Sequence of chain 1.E:
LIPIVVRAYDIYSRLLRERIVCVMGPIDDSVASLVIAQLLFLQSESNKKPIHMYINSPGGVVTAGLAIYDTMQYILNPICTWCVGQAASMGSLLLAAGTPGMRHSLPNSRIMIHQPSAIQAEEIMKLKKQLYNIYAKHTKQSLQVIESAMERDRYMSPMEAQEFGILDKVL

Binding-site contacts:
Ligand atom C24 contacts residue TYR62 of chain 1.E at 3.4 Å (hydrophobic).
Ligand atom C15 contacts residue GLU26 of chain 1.E at 3.7 Å.
Ligand atom C6 contacts residue TYR62 of chain 1.E at 3.9 Å (hydrophobic).
Ligand atom C19 contacts residue GLU26 of chain 1.E at 3.4 Å.
Ligand atom N1 contacts residue VAL92 of chain 1.E at 3.1 Å.
Ligand atom C22 contacts residue HIS60 of chain 1.E at 3.8 Å.
Ligand atom C16 contacts residue GLU26 of chain 1.E at 3.9 Å.
Ligand atom C10 contacts residue TYR62 of chain 1.E at 3.2 Å (hydrophobic).
Ligand atom C17 contacts residue LEU48 of chain 1.D at 3.8 Å (hydrophobic).
Ligand atom C4 contacts residue LEU48 of chain 1.D at 3.7 Å (hydrophobic).
Ligand atom C2 contacts residue LEU48 of chain 1.D at 3.7 Å (hydrophobic).
Ligand atom C8 contacts residue TRP90 of chain 1.E at 3.3 Å (hydrophobic).
Ligand atom C1 contacts residue TYR62 of chain 1.E at 3.5 Å (hydrophobic).
Ligand atom C9 contacts residue HIS60 of chain 1.E at 3.9 Å.
Ligand atom C13 contacts residue TYR62 of chain 1.E at 3.8 Å (hydrophobic).
Ligand atom C3 contacts residue THR79 of chain 1.D at 3.5 Å.
Ligand atom O1 contacts residue LEU48 of chain 1.D at 3.4 Å.
Ligand atom C12 contacts residue TYR62 of chain 1.E at 3.1 Å (hydrophobic).
Ligand atom C5 contacts residue LEU48 of chain 1.D at 3.8 Å (hydrophobic).
Ligand atom C1 contacts residue ILE44 of chain 1.D at 3.9 Å (hydrophobic).
Ligand atom C9 contacts residue TYR62 of chain 1.E at 3.5 Å (hydrophobic).
Ligand atom C20 contacts residue GLU26 of chain 1.E at 3.5 Å.
Ligand atom C3 contacts residue ILE44 of chain 1.D at 3.7 Å (hydrophobic).
Ligand atom C19 contacts residue SER52 of chain 1.D at 3.4 Å.
Ligand atom N2 contacts residue TYR62 of chain 1.E at 2.8 Å (h-bond).
Ligand atom C22 contacts residue GLU26 of chain 1.E at 3.5 Å.
Ligand atom C23 contacts residue HIS60 of chain 1.E at 3.1 Å.
Ligand atom N4 contacts residue GLU26 of chain 1.E at 3.1 Å.
Ligand atom C20 contacts residue SER52 of chain 1.D at 3.3 Å.
Ligand atom C11 contacts residue TYR62 of chain 1.E at 3.1 Å (hydrophobic).
Ligand atom C1 contacts residue VAL92 of chain 1.E at 3.4 Å (hydrophobic).
Ligand atom C4 contacts residue THR79 of chain 1.D at 3.8 Å.
Ligand atom CL1 contacts residue ARG22 of chain 1.E at 3.8 Å.
Ligand atom C5 contacts residue TYR82 of chain 1.D at 3.6 Å (hydrophobic).
Ligand atom CL1 contacts residue PHE49 of chain 1.D at 3.9 Å.
Ligand atom C7 contacts residue TYR62 of chain 1.E at 3.8 Å (hydrophobic).
Ligand atom N1 contacts residue TYR62 of chain 1.E at 3.2 Å.
Ligand atom C8 contacts residue TYR62 of chain 1.E at 3.6 Å (hydrophobic).
Ligand atom C7 contacts residue TRP90 of chain 1.E at 3.9 Å (hydrophobic).
Ligand atom C3 contacts residue LEU48 of chain 1.D at 3.8 Å (hydrophobic).

Sequence of chain 1.D:
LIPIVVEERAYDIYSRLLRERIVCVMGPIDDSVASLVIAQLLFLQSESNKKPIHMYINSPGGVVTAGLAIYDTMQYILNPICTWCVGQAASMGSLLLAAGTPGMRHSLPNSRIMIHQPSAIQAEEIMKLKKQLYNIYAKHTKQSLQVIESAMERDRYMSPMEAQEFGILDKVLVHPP

This small molecule binds to this protein.
Small molecule (SMILES): N#Cc1cccc(CN2CCC3=C(C2)C(=O)N(Cc2ccc(Cl)cc2)C2=NCCN23)c1